A protein and the small-molecule ligand that binds it are described below.
Small molecule (SMILES): Cc1cc(CCCOc2c(C)cc(-n3nnc(C)n3)cc2C)on1

Sequence of chain 10.A:
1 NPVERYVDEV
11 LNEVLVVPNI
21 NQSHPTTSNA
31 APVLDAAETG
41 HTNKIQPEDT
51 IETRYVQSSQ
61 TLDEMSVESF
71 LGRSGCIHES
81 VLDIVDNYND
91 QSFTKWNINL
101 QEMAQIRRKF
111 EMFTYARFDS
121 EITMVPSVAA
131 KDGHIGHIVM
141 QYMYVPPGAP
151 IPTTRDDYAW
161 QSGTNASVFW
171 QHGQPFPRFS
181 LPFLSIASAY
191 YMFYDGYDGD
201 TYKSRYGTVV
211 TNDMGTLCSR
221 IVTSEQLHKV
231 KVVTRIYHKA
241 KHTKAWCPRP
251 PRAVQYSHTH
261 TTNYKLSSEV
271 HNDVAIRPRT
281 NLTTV

Binding-site contacts:
Ligand atom C3C contacts residue LEU181 of chain 10.A at 4.0 Å (hydrophobic).
Ligand atom O1 contacts residue MET214 of chain 10.A at 3.2 Å.
Ligand atom N2 contacts residue LEU100 of chain 10.A at 3.8 Å.
Ligand atom N2A contacts residue PHE179 of chain 10.A at 3.3 Å.
Ligand atom C4A contacts residue PHE179 of chain 10.A at 3.5 Å (hydrophobic).
Ligand atom CM4 contacts residue TYR142 of chain 10.A at 3.9 Å (hydrophobic).
Ligand atom C6B contacts residue LEU181 of chain 10.A at 3.5 Å (hydrophobic).
Ligand atom C1B contacts residue ILE98 of chain 10.A at 3.6 Å (hydrophobic).
Ligand atom N1A contacts residue LEU217 of chain 10.A at 3.4 Å.
Ligand atom CM4 contacts residue ALA166 of chain 10.A at 3.1 Å (hydrophobic).
Ligand atom CM4 contacts residue TYR144 of chain 10.A at 3.8 Å (hydrophobic).
Ligand atom CM3 contacts residue TYR190 of chain 10.A at 3.8 Å (hydrophobic).
Ligand atom CM6 contacts residue LEU181 of chain 10.A at 3.8 Å (hydrophobic).
Ligand atom C5 contacts residue MET214 of chain 10.A at 3.7 Å (hydrophobic).
Ligand atom C5B contacts residue LEU181 of chain 10.A at 3.6 Å (hydrophobic).
Ligand atom N5A contacts residue PHE179 of chain 10.A at 3.2 Å.
Ligand atom C5B contacts residue TYR144 of chain 10.A at 3.7 Å (hydrophobic).
Ligand atom C3 contacts residue LEU100 of chain 10.A at 3.7 Å (hydrophobic).
Ligand atom CM6 contacts residue LEU184 of chain 10.A at 3.6 Å (hydrophobic).
Ligand atom CM2 contacts residue ILE77 of chain 10.A at 3.9 Å (hydrophobic).
Ligand atom N3A contacts residue TYR144 of chain 10.A at 3.2 Å.
Ligand atom N3A contacts residue PHE179 of chain 10.A at 3.6 Å.
Ligand atom N2 contacts residue MET214 of chain 10.A at 3.7 Å.
Ligand atom C1B contacts residue LEU181 of chain 10.A at 3.9 Å (hydrophobic).
Ligand atom C4 contacts residue MET214 of chain 10.A at 4.0 Å (hydrophobic).
Ligand atom O1 contacts residue LEU100 of chain 10.A at 3.8 Å.
Ligand atom C6B contacts residue ILE98 of chain 10.A at 3.8 Å (hydrophobic).
Ligand atom CM6 contacts residue TYR144 of chain 10.A at 3.7 Å (hydrophobic).
Ligand atom N1A contacts residue MET124 of chain 10.A at 3.9 Å.
Ligand atom N1A contacts residue PHE179 of chain 10.A at 3.2 Å.
Ligand atom N5A contacts residue LEU217 of chain 10.A at 3.7 Å.
Ligand atom C4 contacts residue TYR190 of chain 10.A at 3.8 Å (hydrophobic).
Ligand atom CM2 contacts residue ILE122 of chain 10.A at 3.9 Å (hydrophobic).
Ligand atom C4 contacts residue LEU100 of chain 10.A at 3.8 Å (hydrophobic).
Ligand atom C4A contacts residue TYR144 of chain 10.A at 3.5 Å (hydrophobic).
Ligand atom N2A contacts residue TYR144 of chain 10.A at 4.0 Å.
Ligand atom C5 contacts residue LEU100 of chain 10.A at 4.0 Å (hydrophobic).
Ligand atom CM4 contacts residue VAL168 of chain 10.A at 3.9 Å (hydrophobic).
Ligand atom O1B contacts residue ILE98 of chain 10.A at 3.1 Å.
Ligand atom C1C contacts residue MET214 of chain 10.A at 3.4 Å (hydrophobic).